Binding-site contacts:
Ligand atom P contacts residue PRO276 of chain 14.A at 3.8 Å.
Ligand atom C2' contacts residue TRP60 of chain 14.A at 4.1 Å (hydrophobic).
Ligand atom C1' contacts residue TRP60 of chain 14.A at 3.5 Å (hydrophobic).
Ligand atom C5' contacts residue PRO276 of chain 14.A at 3.7 Å (hydrophobic).
Ligand atom O5' contacts residue GLN137 of chain 14.A at 4.3 Å.
Ligand atom OP1 contacts residue GLN137 of chain 14.A at 4.4 Å.
Ligand atom C5 contacts residue TRP60 of chain 14.A at 3.8 Å (hydrophobic).
Ligand atom C3' contacts residue PRO276 of chain 14.A at 3.2 Å (hydrophobic).
Ligand atom O3' contacts residue TRP60 of chain 14.A at 4.4 Å.
Ligand atom C3' contacts residue GLN137 of chain 14.A at 2.6 Å.
Ligand atom C4 contacts residue TRP60 of chain 14.A at 3.5 Å (hydrophobic).
Ligand atom OP1 contacts residue ASN275 of chain 14.A at 4.5 Å.
Ligand atom O3' contacts residue PRO276 of chain 14.A at 3.4 Å.
Ligand atom N6 contacts residue GLY57 of chain 14.A at 3.7 Å.
Ligand atom N9 contacts residue TRP60 of chain 14.A at 3.8 Å.
Ligand atom O5' contacts residue PRO276 of chain 14.A at 2.8 Å.
Ligand atom OP2 contacts residue TRP60 of chain 14.A at 4.4 Å.
Ligand atom OP1 contacts residue ASN139 of chain 14.A at 3.1 Å (h-bond).
Ligand atom P contacts residue ASN139 of chain 14.A at 3.7 Å.
Ligand atom C4' contacts residue GLN137 of chain 14.A at 4.1 Å.
Ligand atom O3' contacts residue GLN137 of chain 14.A at 2.0 Å (h-bond).
Ligand atom P contacts residue GLN137 of chain 14.A at 3.5 Å.
Ligand atom C6 contacts residue TRP60 of chain 14.A at 3.4 Å (hydrophobic).
Ligand atom N1 contacts residue TRP60 of chain 14.A at 3.5 Å.
Ligand atom C2 contacts residue TRP60 of chain 14.A at 3.4 Å (hydrophobic).
Ligand atom N3 contacts residue TRP60 of chain 14.A at 3.0 Å.
Ligand atom OP2 contacts residue ARG534 of chain 14.A at 3.6 Å.
Ligand atom OP2 contacts residue GLN137 of chain 14.A at 3.8 Å.
Ligand atom C8 contacts residue TRP60 of chain 14.A at 4.4 Å (hydrophobic).
Ligand atom O5' contacts residue TRP60 of chain 14.A at 3.8 Å.
Ligand atom O4' contacts residue TRP60 of chain 14.A at 4.2 Å.
Ligand atom OP1 contacts residue PRO276 of chain 14.A at 3.1 Å.
Ligand atom N6 contacts residue TRP60 of chain 14.A at 3.0 Å.
Ligand atom N7 contacts residue TRP60 of chain 14.A at 3.9 Å.
Ligand atom C1' contacts residue GLN137 of chain 14.A at 4.0 Å.
Ligand atom OP2 contacts residue ASN139 of chain 14.A at 3.3 Å (h-bond).
Ligand atom N6 contacts residue ASP58 of chain 14.A at 4.3 Å.
Ligand atom C2' contacts residue GLN137 of chain 14.A at 2.9 Å.
Ligand atom C4' contacts residue PRO276 of chain 14.A at 3.7 Å (hydrophobic).
Ligand atom OP2 contacts residue PRO276 of chain 14.A at 3.9 Å.

The small molecule below binds the protein below.
Small molecule (SMILES): Nc1ccn([C@H]2C[C@H](O[P](=O)(O)OC[C@H]3O[C@@H](n4cnc5c(N)ncnc54)C[C@@H]3O[P](=O)(O)OC[C@H]3O[C@@H](n4cnc5c(N)ncnc54)C[C@@H]3O[P](=O)(O)OC[C@H]3O[C@@H](n4cnc5c(N)ncnc54)C[C@@H]3O)[C@@H](COP(=O)=O)O2)c(=O)n1

Sequence of chain 14.A:
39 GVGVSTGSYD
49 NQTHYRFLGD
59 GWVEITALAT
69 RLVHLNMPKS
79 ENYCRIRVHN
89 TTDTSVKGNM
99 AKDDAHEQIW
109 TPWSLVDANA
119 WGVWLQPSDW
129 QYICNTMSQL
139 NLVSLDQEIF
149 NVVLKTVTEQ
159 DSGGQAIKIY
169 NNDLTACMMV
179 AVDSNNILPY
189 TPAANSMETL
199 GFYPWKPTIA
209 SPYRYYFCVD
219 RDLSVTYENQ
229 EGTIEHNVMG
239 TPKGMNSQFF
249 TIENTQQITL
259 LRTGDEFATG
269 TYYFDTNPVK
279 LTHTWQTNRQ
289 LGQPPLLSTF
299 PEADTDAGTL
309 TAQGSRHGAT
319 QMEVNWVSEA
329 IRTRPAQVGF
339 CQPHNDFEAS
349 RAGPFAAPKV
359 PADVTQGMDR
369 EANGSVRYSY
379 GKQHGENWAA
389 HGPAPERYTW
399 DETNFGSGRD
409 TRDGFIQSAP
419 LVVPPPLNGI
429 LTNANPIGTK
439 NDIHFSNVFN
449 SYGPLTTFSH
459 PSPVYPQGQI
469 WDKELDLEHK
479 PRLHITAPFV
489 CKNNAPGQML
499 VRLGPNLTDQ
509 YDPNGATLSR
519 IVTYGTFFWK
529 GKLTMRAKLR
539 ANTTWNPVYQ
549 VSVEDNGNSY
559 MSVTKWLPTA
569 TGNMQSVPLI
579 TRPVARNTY